A protein and the small-molecule ligand that binds it are described below.
Small molecule (SMILES): O=C1C[C@H](c2cccc(O)c2)Oc2ccc(O)cc21

Binding-site contacts:
Ligand atom OAQ contacts residue PHE113 of chain 1.A at 3.8 Å.
Ligand atom OAQ contacts residue SER111 of chain 1.A at 3.1 Å (h-bond).
Ligand atom CAC contacts residue PHE113 of chain 1.A at 3.6 Å (hydrophobic).
Ligand atom CAP contacts residue LEU226 of chain 1.A at 3.5 Å (hydrophobic).
Ligand atom CAJ contacts residue NDP1 of chain 1.F at 4.1 Å.
Ligand atom OAG contacts residue PHE113 of chain 1.A at 3.7 Å.
Ligand atom CAI contacts residue NDP1 of chain 1.F at 3.2 Å.
Ligand atom CAM contacts residue PHE113 of chain 1.A at 4.0 Å (hydrophobic).
Ligand atom OAR contacts residue ARG287 of chain 1.D at 2.6 Å (salt-bridge).
Ligand atom CAB contacts residue TYR194 of chain 1.A at 3.4 Å (hydrophobic).
Ligand atom CAB contacts residue PHE113 of chain 1.A at 3.5 Å (hydrophobic).
Ligand atom CAA contacts residue NDP1 of chain 1.F at 3.8 Å.
Ligand atom CAB contacts residue SER111 of chain 1.A at 3.9 Å.
Ligand atom CAI contacts residue LEU229 of chain 1.A at 3.5 Å (hydrophobic).
Ligand atom OAR contacts residue LEU226 of chain 1.A at 4.0 Å.
Ligand atom CAB contacts residue NDP1 of chain 1.F at 3.0 Å.
Ligand atom CAN contacts residue LEU226 of chain 1.A at 4.0 Å (hydrophobic).
Ligand atom OAQ contacts residue NDP1 of chain 1.F at 2.6 Å (h-bond).
Ligand atom CAC contacts residue SER111 of chain 1.A at 4.1 Å.
Ligand atom CAE contacts residue NDP1 of chain 1.F at 3.7 Å.
Ligand atom CAF contacts residue NDP1 of chain 1.F at 3.6 Å.
Ligand atom CAO contacts residue LEU226 of chain 1.A at 3.6 Å (hydrophobic).
Ligand atom CAO contacts residue LEU188 of chain 1.A at 3.9 Å (hydrophobic).
Ligand atom CAL contacts residue LEU229 of chain 1.A at 4.1 Å (hydrophobic).
Ligand atom CAE contacts residue PHE113 of chain 1.A at 4.0 Å (hydrophobic).
Ligand atom OAS contacts residue NDP1 of chain 1.F at 3.9 Å.
Ligand atom CAK contacts residue LEU226 of chain 1.A at 3.9 Å (hydrophobic).
Ligand atom OAG contacts residue NDP1 of chain 1.F at 3.5 Å.
Ligand atom CAA contacts residue TYR194 of chain 1.A at 3.1 Å (hydrophobic).
Ligand atom CAD contacts residue NDP1 of chain 1.F at 3.2 Å.
Ligand atom CAF contacts residue PHE113 of chain 1.A at 3.9 Å (hydrophobic).
Ligand atom OAR contacts residue MET183 of chain 1.A at 4.1 Å.
Ligand atom CAP contacts residue ARG287 of chain 1.D at 3.9 Å.
Ligand atom CAC contacts residue NDP1 of chain 1.F at 3.4 Å.
Ligand atom OAS contacts residue ARG17 of chain 1.A at 3.2 Å (salt-bridge).
Ligand atom CAO contacts residue ARG287 of chain 1.D at 3.6 Å.
Ligand atom CAP contacts residue LEU188 of chain 1.A at 4.0 Å (hydrophobic).
Ligand atom CAH contacts residue NDP1 of chain 1.F at 3.5 Å.
Ligand atom CAJ contacts residue PHE113 of chain 1.A at 3.7 Å (hydrophobic).
Ligand atom CAA contacts residue PHE113 of chain 1.A at 3.3 Å (hydrophobic).

Sequence of chain 1.D:
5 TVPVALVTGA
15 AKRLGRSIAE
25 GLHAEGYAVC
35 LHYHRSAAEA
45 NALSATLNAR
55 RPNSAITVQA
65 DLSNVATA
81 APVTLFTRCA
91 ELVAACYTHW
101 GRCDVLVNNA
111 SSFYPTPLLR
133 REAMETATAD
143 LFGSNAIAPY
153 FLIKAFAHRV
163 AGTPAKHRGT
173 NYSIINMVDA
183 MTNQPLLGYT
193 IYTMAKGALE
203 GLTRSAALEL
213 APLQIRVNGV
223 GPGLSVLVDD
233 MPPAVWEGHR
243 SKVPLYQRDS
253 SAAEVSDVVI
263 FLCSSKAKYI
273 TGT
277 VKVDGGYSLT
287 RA

Sequence of chain 1.A:
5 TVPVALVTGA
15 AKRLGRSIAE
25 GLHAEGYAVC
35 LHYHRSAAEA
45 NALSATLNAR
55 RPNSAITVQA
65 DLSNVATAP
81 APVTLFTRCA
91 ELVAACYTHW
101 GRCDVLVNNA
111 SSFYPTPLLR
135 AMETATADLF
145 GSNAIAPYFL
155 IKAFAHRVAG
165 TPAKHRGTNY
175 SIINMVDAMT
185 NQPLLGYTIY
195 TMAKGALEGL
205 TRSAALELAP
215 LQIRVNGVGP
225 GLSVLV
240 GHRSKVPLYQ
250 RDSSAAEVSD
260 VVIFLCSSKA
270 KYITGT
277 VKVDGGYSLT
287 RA